This small molecule binds to this protein.
Small molecule (SMILES): c1ccc(-c2cc(-c3cc[nH]n3)on2)cc1

Binding-site contacts:
Ligand atom C6 contacts residue TRP104 of chain 1.C at 4.0 Å (hydrophobic).
Ligand atom C16 contacts residue MET99 of chain 1.C at 3.7 Å (hydrophobic).
Ligand atom C13 contacts residue GLY13 of chain 1.C at 4.1 Å.
Ligand atom N10 contacts residue MET11 of chain 1.C at 3.5 Å.
Ligand atom C15 contacts residue GLY13 of chain 1.C at 4.0 Å.
Ligand atom C1 contacts residue LEU199 of chain 1.C at 3.7 Å (hydrophobic).
Ligand atom C3 contacts residue MET11 of chain 1.C at 4.0 Å (hydrophobic).
Ligand atom C15 contacts residue TYR152 of chain 1.C at 4.1 Å (hydrophobic).
Ligand atom C17 contacts residue ARG14 of chain 1.C at 3.7 Å.
Ligand atom C12 contacts residue TRP104 of chain 1.C at 4.0 Å (hydrophobic).
Ligand atom C15 contacts residue MET99 of chain 1.C at 4.2 Å (hydrophobic).
Ligand atom C18 contacts residue MET99 of chain 1.C at 4.2 Å (hydrophobic).
Ligand atom C14 contacts residue MET99 of chain 1.C at 4.1 Å (hydrophobic).
Ligand atom C4 contacts residue ARG14 of chain 1.C at 3.7 Å.
Ligand atom N11 contacts residue GLY13 of chain 1.C at 3.6 Å.
Ligand atom C3 contacts residue TRP104 of chain 1.C at 3.6 Å (hydrophobic).
Ligand atom C15 contacts residue CYS156 of chain 1.C at 4.2 Å (hydrophobic).
Ligand atom N6 contacts residue MET11 of chain 1.C at 3.3 Å.
Ligand atom O10 contacts residue GLY13 of chain 1.C at 3.9 Å.
Ligand atom C17 contacts residue MET99 of chain 1.C at 3.6 Å (hydrophobic).
Ligand atom N10 contacts residue TRP104 of chain 1.C at 3.9 Å.
Ligand atom C17 contacts residue TYR152 of chain 1.C at 3.9 Å (hydrophobic).
Ligand atom N6 contacts residue GSH1 of chain 1.I at 3.6 Å (h-bond).
Ligand atom C1 contacts residue TRP104 of chain 1.C at 3.4 Å (hydrophobic).
Ligand atom C1 contacts residue MET11 of chain 1.C at 3.6 Å (hydrophobic).
Ligand atom C6 contacts residue MET11 of chain 1.C at 3.7 Å (hydrophobic).
Ligand atom C16 contacts residue ASP96 of chain 1.C at 4.0 Å.
Ligand atom O10 contacts residue TRP104 of chain 1.C at 3.8 Å.
Ligand atom C16 contacts residue TYR152 of chain 1.C at 3.2 Å (hydrophobic).
Ligand atom C13 contacts residue ARG14 of chain 1.C at 4.0 Å.
Ligand atom C12 contacts residue GLY13 of chain 1.C at 3.8 Å.
Ligand atom C2 contacts residue TRP104 of chain 1.C at 3.7 Å (hydrophobic).
Ligand atom C4 contacts residue TRP104 of chain 1.C at 3.9 Å (hydrophobic).
Ligand atom C18 contacts residue ARG14 of chain 1.C at 3.5 Å.
Ligand atom C17 contacts residue ASP96 of chain 1.C at 3.9 Å.
Ligand atom N11 contacts residue TRP104 of chain 1.C at 4.0 Å.
Ligand atom C2 contacts residue MET11 of chain 1.C at 3.4 Å (hydrophobic).
Ligand atom C18 contacts residue TRP104 of chain 1.C at 4.2 Å (hydrophobic).
Ligand atom N6 contacts residue TRP104 of chain 1.C at 3.8 Å.
Ligand atom C14 contacts residue GLY13 of chain 1.C at 3.7 Å.

Sequence of chain 1.C:
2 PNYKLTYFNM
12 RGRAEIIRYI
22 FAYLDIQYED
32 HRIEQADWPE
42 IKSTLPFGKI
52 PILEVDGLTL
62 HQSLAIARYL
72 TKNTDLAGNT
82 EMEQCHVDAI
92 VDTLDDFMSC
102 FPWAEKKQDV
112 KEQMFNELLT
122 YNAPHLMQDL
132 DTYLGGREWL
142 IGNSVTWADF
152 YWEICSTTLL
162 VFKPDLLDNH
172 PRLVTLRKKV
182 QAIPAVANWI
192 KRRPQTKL